Sequence of chain 2.A:
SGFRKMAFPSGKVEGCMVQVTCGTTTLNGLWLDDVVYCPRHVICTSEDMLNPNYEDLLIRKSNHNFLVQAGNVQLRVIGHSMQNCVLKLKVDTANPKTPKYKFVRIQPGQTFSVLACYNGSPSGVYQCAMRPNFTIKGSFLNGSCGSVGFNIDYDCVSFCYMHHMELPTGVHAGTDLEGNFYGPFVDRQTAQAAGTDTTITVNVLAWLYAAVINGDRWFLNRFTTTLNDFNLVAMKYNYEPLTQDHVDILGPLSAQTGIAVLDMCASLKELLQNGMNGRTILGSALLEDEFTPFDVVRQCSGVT

Binding-site contacts:
Ligand atom O2 contacts residue DMS1 of chain 2.F at 3.5 Å.
Ligand atom N contacts residue THR25 of chain 2.A at 3.8 Å.
Ligand atom O2 contacts residue LEU141 of chain 2.A at 4.2 Å.
Ligand atom C12 contacts residue HIS41 of chain 2.A at 4.0 Å.
Ligand atom O2 contacts residue CYS145 of chain 2.A at 2.9 Å (h-bond).
Ligand atom C contacts residue ASN142 of chain 2.A at 3.2 Å.
Ligand atom O2 contacts residue SER144 of chain 2.A at 3.3 Å (h-bond).
Ligand atom C12 contacts residue GLY143 of chain 2.A at 3.8 Å.
Ligand atom C3 contacts residue ASN142 of chain 2.A at 4.4 Å.
Ligand atom C12 contacts residue CYS145 of chain 2.A at 2.8 Å (hydrophobic).
Ligand atom C11 contacts residue THR25 of chain 2.A at 4.3 Å.
Ligand atom C11 contacts residue GLY143 of chain 2.A at 3.9 Å.
Ligand atom C13 contacts residue HIS41 of chain 2.A at 3.2 Å.
Ligand atom C13 contacts residue DMS1 of chain 2.F at 3.7 Å.
Ligand atom N1 contacts residue CYS145 of chain 2.A at 3.9 Å.
Ligand atom C10 contacts residue LEU27 of chain 2.A at 4.0 Å (hydrophobic).
Ligand atom S contacts residue THR25 of chain 2.A at 4.2 Å.
Ligand atom O2 contacts residue ASN142 of chain 2.A at 3.9 Å.
Ligand atom N1 contacts residue HIS41 of chain 2.A at 4.1 Å.
Ligand atom O contacts residue THR26 of chain 2.A at 4.2 Å.
Ligand atom N1 contacts residue GLY143 of chain 2.A at 4.0 Å.
Ligand atom O contacts residue THR24 of chain 2.A at 4.0 Å.
Ligand atom O contacts residue THR25 of chain 2.A at 3.6 Å.
Ligand atom C10 contacts residue THR25 of chain 2.A at 4.3 Å.
Ligand atom O1 contacts residue THR25 of chain 2.A at 4.3 Å.
Ligand atom C9 contacts residue HIS41 of chain 2.A at 3.8 Å.
Ligand atom C1 contacts residue ASN142 of chain 2.A at 3.4 Å.
Ligand atom C12 contacts residue DMS1 of chain 2.F at 4.0 Å.
Ligand atom C2 contacts residue ASN142 of chain 2.A at 3.5 Å.
Ligand atom C13 contacts residue HIS164 of chain 2.A at 3.7 Å.
Ligand atom O2 contacts residue GLY143 of chain 2.A at 2.9 Å (h-bond).
Ligand atom C13 contacts residue CYS145 of chain 2.A at 1.8 Å (hydrophobic).
Ligand atom C11 contacts residue THR26 of chain 2.A at 3.6 Å.
Ligand atom C10 contacts residue GLY143 of chain 2.A at 3.7 Å.
Ligand atom C7 contacts residue ASN142 of chain 2.A at 4.1 Å.
Ligand atom C10 contacts residue THR26 of chain 2.A at 3.4 Å.

The small molecule below binds the protein below.
Small molecule (SMILES): CC(=O)N1CCN(S(=O)(=O)c2ccc(C)cc2C)CC1